Binding-site contacts:
Ligand atom C4 contacts residue ASN616 of chain 1.H at 4.2 Å.
Ligand atom N2 contacts residue ASN616 of chain 1.H at 2.7 Å (h-bond).
Ligand atom C8 contacts residue ASN616 of chain 1.H at 3.7 Å.
Ligand atom C5 contacts residue ASN616 of chain 1.H at 3.6 Å.
Ligand atom O5 contacts residue ASN616 of chain 1.H at 2.3 Å (h-bond).
Ligand atom C2 contacts residue ASN616 of chain 1.H at 2.6 Å.
Ligand atom C3 contacts residue ASN616 of chain 1.H at 3.8 Å.
Ligand atom C7 contacts residue ASN616 of chain 1.H at 3.6 Å.
Ligand atom C1 contacts residue ASN616 of chain 1.H at 1.4 Å.

This protein binds this small molecule.
Small molecule (SMILES): CC(=O)N[C@@H]1[C@@H](O)[C@H](O)[C@@H](CO)O[C@H]1O

Sequence of chain 1.H:
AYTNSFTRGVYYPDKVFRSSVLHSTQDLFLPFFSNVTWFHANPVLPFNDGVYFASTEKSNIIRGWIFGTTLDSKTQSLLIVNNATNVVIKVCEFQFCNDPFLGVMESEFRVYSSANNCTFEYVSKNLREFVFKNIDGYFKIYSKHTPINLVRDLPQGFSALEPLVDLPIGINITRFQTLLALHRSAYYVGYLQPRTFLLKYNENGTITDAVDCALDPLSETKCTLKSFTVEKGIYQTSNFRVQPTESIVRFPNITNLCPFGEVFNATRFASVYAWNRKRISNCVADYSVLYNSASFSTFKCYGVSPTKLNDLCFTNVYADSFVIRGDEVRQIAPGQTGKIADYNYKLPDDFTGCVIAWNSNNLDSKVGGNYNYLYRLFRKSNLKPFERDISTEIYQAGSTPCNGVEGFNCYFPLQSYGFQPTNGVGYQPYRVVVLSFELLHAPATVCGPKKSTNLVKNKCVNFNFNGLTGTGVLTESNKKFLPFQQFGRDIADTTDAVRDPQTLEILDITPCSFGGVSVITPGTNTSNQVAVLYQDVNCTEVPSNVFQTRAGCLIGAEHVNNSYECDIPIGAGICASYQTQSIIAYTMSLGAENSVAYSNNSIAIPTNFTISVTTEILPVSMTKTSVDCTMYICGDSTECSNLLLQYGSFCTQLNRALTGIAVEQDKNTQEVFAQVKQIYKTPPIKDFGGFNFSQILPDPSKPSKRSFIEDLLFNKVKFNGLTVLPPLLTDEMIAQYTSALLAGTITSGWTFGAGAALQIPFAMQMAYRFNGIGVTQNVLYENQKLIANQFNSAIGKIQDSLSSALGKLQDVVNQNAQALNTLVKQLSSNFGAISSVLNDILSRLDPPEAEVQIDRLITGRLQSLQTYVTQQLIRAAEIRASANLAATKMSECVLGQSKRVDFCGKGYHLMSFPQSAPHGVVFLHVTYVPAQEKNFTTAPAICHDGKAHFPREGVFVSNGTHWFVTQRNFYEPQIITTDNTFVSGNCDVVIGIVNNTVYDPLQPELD